This small molecule binds to this protein.
Small molecule (SMILES): CC(=O)N[C@H]1[C@H](O[C@H]2[C@H](O)[C@@H](NC(C)=O)CO[C@@H]2CO)O[C@H](CO)[C@@H](O[C@@H]2O[C@H](CO)[C@@H](O)[C@H](O)[C@@H]2O)[C@@H]1O

Sequence of chain 1.C:
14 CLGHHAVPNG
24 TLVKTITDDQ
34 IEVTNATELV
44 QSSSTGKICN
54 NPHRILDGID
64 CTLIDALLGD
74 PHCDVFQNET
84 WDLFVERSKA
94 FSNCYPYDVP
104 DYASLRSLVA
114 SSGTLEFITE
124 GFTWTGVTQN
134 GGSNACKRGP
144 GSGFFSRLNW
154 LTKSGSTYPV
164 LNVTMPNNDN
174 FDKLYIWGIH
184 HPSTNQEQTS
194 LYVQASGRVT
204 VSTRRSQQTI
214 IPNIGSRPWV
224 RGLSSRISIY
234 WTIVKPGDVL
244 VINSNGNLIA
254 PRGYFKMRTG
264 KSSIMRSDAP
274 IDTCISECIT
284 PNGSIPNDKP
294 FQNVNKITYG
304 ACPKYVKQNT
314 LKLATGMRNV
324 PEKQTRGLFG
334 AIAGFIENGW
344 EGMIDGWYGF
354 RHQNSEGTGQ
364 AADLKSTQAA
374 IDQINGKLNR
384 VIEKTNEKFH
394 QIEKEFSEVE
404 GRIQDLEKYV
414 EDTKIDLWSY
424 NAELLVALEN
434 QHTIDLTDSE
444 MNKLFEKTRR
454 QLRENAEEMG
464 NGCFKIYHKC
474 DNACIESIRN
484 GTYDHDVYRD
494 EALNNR

Binding-site contacts:
Ligand atom C4 contacts residue ASN285 of chain 1.C at 4.2 Å.
Ligand atom C8 contacts residue VAL297 of chain 1.C at 4.1 Å (hydrophobic).
Ligand atom O5 contacts residue PRO284 of chain 1.C at 4.4 Å.
Ligand atom C8 contacts residue ASN285 of chain 1.C at 4.4 Å.
Ligand atom O7 contacts residue ASN285 of chain 1.C at 3.4 Å (h-bond).
Ligand atom C7 contacts residue VAL297 of chain 1.C at 4.4 Å (hydrophobic).
Ligand atom C7 contacts residue ASN285 of chain 1.C at 3.3 Å.
Ligand atom C2 contacts residue ASN285 of chain 1.C at 2.5 Å.
Ligand atom C5 contacts residue ASN285 of chain 1.C at 3.6 Å.
Ligand atom O5 contacts residue ASN285 of chain 1.C at 2.4 Å (h-bond).
Ligand atom C1 contacts residue ASN285 of chain 1.C at 1.4 Å.
Ligand atom N2 contacts residue ASN285 of chain 1.C at 2.9 Å (h-bond).
Ligand atom N2 contacts residue VAL297 of chain 1.C at 3.8 Å.
Ligand atom C3 contacts residue ASN285 of chain 1.C at 3.8 Å.